Sequence of chain 1.A:
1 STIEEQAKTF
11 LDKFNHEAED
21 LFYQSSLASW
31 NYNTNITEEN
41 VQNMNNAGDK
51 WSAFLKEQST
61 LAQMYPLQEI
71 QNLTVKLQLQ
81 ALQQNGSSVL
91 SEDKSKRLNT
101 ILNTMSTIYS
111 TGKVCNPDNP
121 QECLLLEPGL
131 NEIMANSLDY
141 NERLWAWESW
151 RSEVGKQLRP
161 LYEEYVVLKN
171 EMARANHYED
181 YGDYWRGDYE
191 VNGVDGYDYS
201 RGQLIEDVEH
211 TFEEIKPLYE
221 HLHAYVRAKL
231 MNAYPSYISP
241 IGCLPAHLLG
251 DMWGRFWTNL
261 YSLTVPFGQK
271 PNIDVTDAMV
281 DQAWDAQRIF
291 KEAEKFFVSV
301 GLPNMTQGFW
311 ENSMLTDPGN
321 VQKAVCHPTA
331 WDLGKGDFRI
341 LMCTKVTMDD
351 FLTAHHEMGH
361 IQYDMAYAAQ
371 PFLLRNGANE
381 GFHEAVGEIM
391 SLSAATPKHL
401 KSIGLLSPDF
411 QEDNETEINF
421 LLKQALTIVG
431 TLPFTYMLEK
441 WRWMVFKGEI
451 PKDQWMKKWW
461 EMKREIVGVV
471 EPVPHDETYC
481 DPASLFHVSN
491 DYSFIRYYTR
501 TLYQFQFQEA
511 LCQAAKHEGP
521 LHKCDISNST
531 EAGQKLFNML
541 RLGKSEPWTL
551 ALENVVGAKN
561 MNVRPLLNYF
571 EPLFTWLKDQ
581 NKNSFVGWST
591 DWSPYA

A protein and the small-molecule ligand that binds it are described below.
Small molecule (SMILES): CC(=O)N[C@@H]1[C@@H](O)[C@H](O)[C@@H](CO)O[C@H]1O

Binding-site contacts:
Ligand atom C8 contacts residue ASN414 of chain 1.A at 4.3 Å.
Ligand atom C2 contacts residue ASN414 of chain 1.A at 2.5 Å.
Ligand atom C7 contacts residue ASN414 of chain 1.A at 3.8 Å.
Ligand atom O7 contacts residue ASN414 of chain 1.A at 4.3 Å.
Ligand atom C3 contacts residue ASN414 of chain 1.A at 3.8 Å.
Ligand atom C4 contacts residue ASN414 of chain 1.A at 4.2 Å.
Ligand atom O5 contacts residue ASN414 of chain 1.A at 2.4 Å (h-bond).
Ligand atom C8 contacts residue ASP413 of chain 1.A at 3.7 Å.
Ligand atom N2 contacts residue ASN414 of chain 1.A at 2.9 Å (h-bond).
Ligand atom C1 contacts residue ASN414 of chain 1.A at 1.4 Å.
Ligand atom C5 contacts residue ASN414 of chain 1.A at 3.7 Å.